Binding-site contacts:
Ligand atom C5' contacts residue MET76 of chain 41.A at 4.3 Å (hydrophobic).
Ligand atom OP3 contacts residue ARG125 of chain 41.A at 2.8 Å.
Ligand atom C5 contacts residue THR21 of chain 46.A at 4.3 Å.
Ligand atom OP2 contacts residue SER77 of chain 41.A at 4.1 Å.
Ligand atom C2 contacts residue ASN16 of chain 46.A at 3.0 Å.
Ligand atom C2 contacts residue ARG125 of chain 41.A at 3.8 Å.
Ligand atom OP2 contacts residue ARG131 of chain 41.A at 3.7 Å.
Ligand atom OP1 contacts residue ILE23 of chain 46.A at 3.9 Å.
Ligand atom C5 contacts residue ARG125 of chain 41.A at 3.5 Å.
Ligand atom O4 contacts residue SER17 of chain 46.A at 3.2 Å.
Ligand atom C3' contacts residue ARG125 of chain 41.A at 3.3 Å.
Ligand atom OP1 contacts residue ARG125 of chain 41.A at 2.9 Å (salt-bridge).
Ligand atom C5' contacts residue ARG131 of chain 41.A at 3.2 Å.
Ligand atom C4' contacts residue ARG125 of chain 41.A at 4.4 Å.
Ligand atom C5' contacts residue ARG125 of chain 41.A at 4.1 Å.
Ligand atom O4 contacts residue ARG125 of chain 41.A at 3.8 Å.
Ligand atom C5' contacts residue SER77 of chain 41.A at 4.4 Å.
Ligand atom OP1 contacts residue ARG131 of chain 41.A at 3.4 Å (salt-bridge).
Ligand atom P contacts residue ILE23 of chain 46.A at 4.4 Å.
Ligand atom O2 contacts residue ASN16 of chain 46.A at 2.5 Å (h-bond).
Ligand atom N3 contacts residue SER17 of chain 46.A at 4.3 Å.
Ligand atom C1' contacts residue ARG125 of chain 41.A at 4.2 Å.
Ligand atom C4 contacts residue SER17 of chain 46.A at 4.1 Å.
Ligand atom O3' contacts residue ARG125 of chain 41.A at 4.0 Å.
Ligand atom OP3 contacts residue ILE23 of chain 46.A at 4.2 Å.
Ligand atom OP2 contacts residue ILE23 of chain 46.A at 4.5 Å.
Ligand atom O2 contacts residue ARG125 of chain 41.A at 3.9 Å.
Ligand atom P contacts residue ARG131 of chain 41.A at 3.5 Å.
Ligand atom C4 contacts residue ASN16 of chain 46.A at 4.1 Å.
Ligand atom C2' contacts residue ARG125 of chain 41.A at 3.6 Å.
Ligand atom N1 contacts residue ARG125 of chain 41.A at 3.7 Å.
Ligand atom O5' contacts residue ARG125 of chain 41.A at 3.0 Å (salt-bridge).
Ligand atom O4 contacts residue THR21 of chain 46.A at 3.9 Å.
Ligand atom O5' contacts residue ARG131 of chain 41.A at 2.6 Å (salt-bridge).
Ligand atom N3 contacts residue ASN16 of chain 46.A at 2.9 Å (h-bond).
Ligand atom C6 contacts residue ARG125 of chain 41.A at 3.5 Å.
Ligand atom P contacts residue ARG125 of chain 41.A at 3.7 Å.
Ligand atom N3 contacts residue ARG125 of chain 41.A at 3.6 Å (salt-bridge).
Ligand atom N1 contacts residue ASN16 of chain 46.A at 4.4 Å.
Ligand atom C4 contacts residue ARG125 of chain 41.A at 3.5 Å.

This small molecule binds to this protein.
Small molecule (SMILES): CO[P](=O)(O)O[C@H]1[C@@H](O)[C@H](n2ccc(=O)[nH]c2=O)O[C@@H]1COP(=O)(O)O

Sequence of chain 41.A:
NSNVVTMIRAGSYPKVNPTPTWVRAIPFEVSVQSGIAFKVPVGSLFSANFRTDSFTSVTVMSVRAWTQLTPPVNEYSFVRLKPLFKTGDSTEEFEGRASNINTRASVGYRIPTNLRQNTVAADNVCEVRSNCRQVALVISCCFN

Sequence of chain 46.A:
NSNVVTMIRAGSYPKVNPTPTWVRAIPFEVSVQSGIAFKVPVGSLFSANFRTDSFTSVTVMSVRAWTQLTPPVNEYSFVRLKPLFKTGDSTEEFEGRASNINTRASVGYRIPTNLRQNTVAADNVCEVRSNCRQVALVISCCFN